Sequence of chain 1.A:
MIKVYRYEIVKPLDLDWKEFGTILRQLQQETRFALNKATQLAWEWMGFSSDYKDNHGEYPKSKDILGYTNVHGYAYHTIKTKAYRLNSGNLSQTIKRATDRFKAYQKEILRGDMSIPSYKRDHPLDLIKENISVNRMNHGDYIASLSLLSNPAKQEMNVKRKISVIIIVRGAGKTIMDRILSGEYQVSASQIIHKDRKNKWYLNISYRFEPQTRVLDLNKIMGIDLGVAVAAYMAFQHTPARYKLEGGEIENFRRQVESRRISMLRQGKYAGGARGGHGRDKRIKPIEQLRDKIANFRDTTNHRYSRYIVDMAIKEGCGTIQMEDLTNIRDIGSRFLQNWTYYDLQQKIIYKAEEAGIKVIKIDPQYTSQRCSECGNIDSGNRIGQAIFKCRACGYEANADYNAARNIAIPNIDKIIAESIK

Binding-site contacts:
Ligand atom OP1 contacts residue SER157 of chain 1.A at 3.1 Å (h-bond).
Ligand atom C2' contacts residue ASN97 of chain 1.A at 3.6 Å.
Ligand atom C5' contacts residue LYS172 of chain 1.A at 3.6 Å.
Ligand atom OP1 contacts residue TYR78 of chain 1.A at 3.6 Å (h-bond).
Ligand atom N7 contacts residue ASN80 of chain 1.A at 2.7 Å (h-bond).
Ligand atom C2' contacts residue SER98 of chain 1.A at 3.4 Å.
Ligand atom OP1 contacts residue ASN161 of chain 1.A at 3.8 Å.
Ligand atom C2' contacts residue TYR86 of chain 1.A at 3.4 Å (hydrophobic).
Ligand atom O5' contacts residue TYR78 of chain 1.A at 3.3 Å.
Ligand atom P contacts residue TYR78 of chain 1.A at 3.7 Å.
Ligand atom C4' contacts residue ASN161 of chain 1.A at 3.5 Å.
Ligand atom C5 contacts residue ASN80 of chain 1.A at 3.2 Å.
Ligand atom OP2 contacts residue THR79 of chain 1.A at 3.1 Å (h-bond).
Ligand atom OP2 contacts residue TYR86 of chain 1.A at 2.3 Å (h-bond).
Ligand atom N6 contacts residue HIS82 of chain 1.A at 3.5 Å (h-bond).
Ligand atom O5' contacts residue THR79 of chain 1.A at 3.2 Å (h-bond).
Ligand atom C3' contacts residue ASN97 of chain 1.A at 3.3 Å.
Ligand atom OP1 contacts residue LYS90 of chain 1.A at 3.1 Å (salt-bridge).
Ligand atom OP1 contacts residue SER160 of chain 1.A at 2.3 Å (h-bond).
Ligand atom OP2 contacts residue LYS90 of chain 1.A at 3.3 Å.
Ligand atom P contacts residue SER98 of chain 1.A at 3.1 Å.
Ligand atom O5' contacts residue SER98 of chain 1.A at 2.7 Å (h-bond).
Ligand atom O5' contacts residue TYR86 of chain 1.A at 3.7 Å.
Ligand atom O5' contacts residue ASN97 of chain 1.A at 3.8 Å.
Ligand atom C7 contacts residue TYR86 of chain 1.A at 3.5 Å (hydrophobic).
Ligand atom P contacts residue SER157 of chain 1.A at 3.4 Å.
Ligand atom C6 contacts residue ASN80 of chain 1.A at 3.2 Å.
Ligand atom O6 contacts residue ASN80 of chain 1.A at 2.7 Å (h-bond).
Ligand atom P contacts residue TYR86 of chain 1.A at 3.5 Å.
Ligand atom P contacts residue THR79 of chain 1.A at 3.7 Å.
Ligand atom OP2 contacts residue TYR78 of chain 1.A at 3.5 Å (h-bond).
Ligand atom C3' contacts residue SER98 of chain 1.A at 3.5 Å.
Ligand atom OP2 contacts residue SER157 of chain 1.A at 2.8 Å (h-bond).
Ligand atom P contacts residue SER160 of chain 1.A at 3.2 Å.
Ligand atom O4 contacts residue SER102 of chain 1.A at 2.8 Å (h-bond).
Ligand atom OP2 contacts residue SER160 of chain 1.A at 3.4 Å (h-bond).
Ligand atom OP2 contacts residue SER98 of chain 1.A at 2.7 Å (h-bond).
Ligand atom OP1 contacts residue SER98 of chain 1.A at 3.6 Å (h-bond).
Ligand atom OP2 contacts residue ASN97 of chain 1.A at 3.0 Å (h-bond).
Ligand atom OP1 contacts residue LYS172 of chain 1.A at 3.7 Å.

The small molecule below binds the protein below.
Small molecule (SMILES): Cc1cn([C@H]2C[C@H](O[P](=O)(O)OC[C@H]3O[C@@H](n4cnc5c(N)ncnc54)C[C@@H]3O[P](=O)(O)OC[C@H]3O[C@@H](n4cnc5c(N)ncnc54)C[C@@H]3O[P](=O)(O)OC[C@H]3O[C@@H](n4cnc5c(N)ncnc54)C[C@@H]3O[P](=O)(O)OC[C@H]3O[C@@H](n4cc(C)c(=O)[nH]c4=O)C[C@@H]3O[P](=O)(O)OC[C@H]3O[C@@H](n4cc(C)c(=O)[nH]c4=O)C[C@@H]3O[P](=O)(O)OC[C@H]3O[C@@H](n4cnc5c(N)ncnc54)C[C@@H]3O[P](=O)(O)OC[C@H]3O[C@@H](n4cnc5c(=O)nc(N)[nH]c54)C[C@@H]3O)[C@@H](COP(=O)=O)O2)c(=O)[nH]c1=O